Binding-site contacts:
Ligand atom CG2 contacts residue PHE71 of chain 54.A at 4.0 Å (hydrophobic).
Ligand atom CD1 contacts residue THR349 of chain 54.A at 4.3 Å.

Sequence of chain 54.A:
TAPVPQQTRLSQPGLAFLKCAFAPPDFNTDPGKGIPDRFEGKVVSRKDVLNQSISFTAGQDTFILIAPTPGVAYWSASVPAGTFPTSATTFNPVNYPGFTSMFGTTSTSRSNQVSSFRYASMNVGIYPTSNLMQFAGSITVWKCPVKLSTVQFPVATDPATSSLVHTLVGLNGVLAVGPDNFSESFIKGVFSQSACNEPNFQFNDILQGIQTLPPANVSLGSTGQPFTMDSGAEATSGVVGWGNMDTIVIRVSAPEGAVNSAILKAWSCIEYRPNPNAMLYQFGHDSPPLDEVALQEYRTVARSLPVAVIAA

The protein below binds the small molecule below.
Small molecule (SMILES): CC[C@H](C)[C@@H](C=O)NC(=O)[C@H](CO)NC(=O)[C@H](CCCCN)NC(=O)[C@@H](N)C(C)C